Sequence of chain 1.E:
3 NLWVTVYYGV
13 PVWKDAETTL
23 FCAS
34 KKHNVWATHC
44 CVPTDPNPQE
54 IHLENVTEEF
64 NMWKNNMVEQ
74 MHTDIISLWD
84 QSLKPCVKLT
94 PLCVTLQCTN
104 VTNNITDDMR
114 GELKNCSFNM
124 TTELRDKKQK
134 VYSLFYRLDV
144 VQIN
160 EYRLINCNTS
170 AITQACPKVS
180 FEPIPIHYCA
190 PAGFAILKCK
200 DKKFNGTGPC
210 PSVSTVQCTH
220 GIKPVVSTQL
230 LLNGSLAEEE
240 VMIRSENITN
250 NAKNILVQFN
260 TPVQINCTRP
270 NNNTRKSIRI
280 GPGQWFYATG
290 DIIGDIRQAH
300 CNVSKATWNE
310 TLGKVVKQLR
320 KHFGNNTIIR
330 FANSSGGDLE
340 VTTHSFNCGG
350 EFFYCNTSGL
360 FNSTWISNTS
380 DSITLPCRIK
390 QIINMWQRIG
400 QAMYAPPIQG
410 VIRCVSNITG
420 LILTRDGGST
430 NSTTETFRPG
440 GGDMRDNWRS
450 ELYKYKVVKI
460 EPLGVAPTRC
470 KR

Binding-site contacts:
Ligand atom C8 contacts residue TRP66 of chain 1.E at 4.2 Å (hydrophobic).
Ligand atom C8 contacts residue THR206 of chain 1.E at 3.3 Å.
Ligand atom C2 contacts residue ASN204 of chain 1.E at 2.4 Å.
Ligand atom C7 contacts residue PRO208 of chain 1.E at 4.5 Å (hydrophobic).
Ligand atom C1 contacts residue THR206 of chain 1.E at 4.0 Å.
Ligand atom C1 contacts residue ASN204 of chain 1.E at 1.5 Å.
Ligand atom C8 contacts residue SER244 of chain 1.E at 3.9 Å.
Ligand atom C7 contacts residue THR206 of chain 1.E at 3.5 Å.
Ligand atom C3 contacts residue THR206 of chain 1.E at 3.7 Å.
Ligand atom O3 contacts residue THR206 of chain 1.E at 3.9 Å.
Ligand atom C5 contacts residue ASN204 of chain 1.E at 3.7 Å.
Ligand atom N2 contacts residue ASN204 of chain 1.E at 2.8 Å (h-bond).
Ligand atom C8 contacts residue ASN204 of chain 1.E at 3.8 Å.
Ligand atom C8 contacts residue PRO208 of chain 1.E at 3.8 Å (hydrophobic).
Ligand atom C7 contacts residue ASN204 of chain 1.E at 3.1 Å.
Ligand atom O7 contacts residue ASN204 of chain 1.E at 3.2 Å (h-bond).
Ligand atom C4 contacts residue ASN204 of chain 1.E at 4.2 Å.
Ligand atom C2 contacts residue THR206 of chain 1.E at 3.8 Å.
Ligand atom O5 contacts residue ASN204 of chain 1.E at 2.4 Å (h-bond).
Ligand atom N2 contacts residue THR206 of chain 1.E at 2.8 Å (h-bond).
Ligand atom O7 contacts residue PRO208 of chain 1.E at 4.2 Å.
Ligand atom C8 contacts residue GLY205 of chain 1.E at 4.4 Å.
Ligand atom C3 contacts residue ASN204 of chain 1.E at 3.7 Å.

This small molecule binds to this protein.
Small molecule (SMILES): CC(=O)N[C@H]1[C@H](O[C@H]2[C@H](O)[C@@H](NC(C)=O)CO[C@@H]2CO)O[C@H](CO)[C@@H](O)[C@@H]1O